Sequence of chain 1.B:
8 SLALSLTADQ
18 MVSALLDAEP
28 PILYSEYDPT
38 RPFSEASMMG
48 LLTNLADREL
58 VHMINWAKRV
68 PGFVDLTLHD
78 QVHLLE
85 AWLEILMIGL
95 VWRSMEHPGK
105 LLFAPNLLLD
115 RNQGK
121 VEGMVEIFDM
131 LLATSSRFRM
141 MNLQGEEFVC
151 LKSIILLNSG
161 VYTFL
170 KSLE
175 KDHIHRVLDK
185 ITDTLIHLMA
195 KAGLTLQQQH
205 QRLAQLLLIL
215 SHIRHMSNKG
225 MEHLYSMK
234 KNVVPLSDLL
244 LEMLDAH

Binding-site contacts:
Ligand atom CAL contacts residue LEU94 of chain 1.B at 4.0 Å (hydrophobic).
Ligand atom CAF contacts residue PHE107 of chain 1.B at 4.0 Å (hydrophobic).
Ligand atom CAQ contacts residue GLY224 of chain 1.B at 4.1 Å.
Ligand atom CAG contacts residue PHE107 of chain 1.B at 3.7 Å (hydrophobic).
Ligand atom CAI contacts residue MET91 of chain 1.B at 4.0 Å (hydrophobic).
Ligand atom CAI contacts residue PHE107 of chain 1.B at 4.1 Å (hydrophobic).
Ligand atom CAQ contacts residue ILE127 of chain 1.B at 4.1 Å (hydrophobic).
Ligand atom OAU contacts residue HIS227 of chain 1.B at 3.4 Å.
Ligand atom CAJ contacts residue LEU49 of chain 1.B at 3.7 Å (hydrophobic).
Ligand atom OAU contacts residue MET46 of chain 1.B at 3.9 Å.
Ligand atom CAQ contacts residue MET91 of chain 1.B at 3.9 Å (hydrophobic).
Ligand atom CAE contacts residue PHE107 of chain 1.B at 4.2 Å (hydrophobic).
Ligand atom CAA contacts residue HIS227 of chain 1.B at 3.5 Å.
Ligand atom OAU contacts residue MET124 of chain 1.B at 3.5 Å (h-bond).
Ligand atom CAN contacts residue ALA53 of chain 1.B at 4.2 Å (hydrophobic).
Ligand atom CAH contacts residue PHE107 of chain 1.B at 3.7 Å (hydrophobic).
Ligand atom CAL contacts residue LEU90 of chain 1.B at 3.6 Å (hydrophobic).
Ligand atom OAT contacts residue LEU90 of chain 1.B at 3.8 Å.
Ligand atom OAT contacts residue GLU56 of chain 1.B at 2.5 Å (salt-bridge).
Ligand atom CAK contacts residue PHE107 of chain 1.B at 4.2 Å (hydrophobic).
Ligand atom CAO contacts residue GLU56 of chain 1.B at 3.2 Å.
Ligand atom CAS contacts residue HIS227 of chain 1.B at 2.9 Å.
Ligand atom CAS contacts residue MET46 of chain 1.B at 3.8 Å (hydrophobic).
Ligand atom CAL contacts residue PHE107 of chain 1.B at 4.2 Å (hydrophobic).
Ligand atom CAO contacts residue ARG97 of chain 1.B at 4.1 Å.
Ligand atom CAN contacts residue LEU52 of chain 1.B at 4.1 Å (hydrophobic).
Ligand atom CAK contacts residue LEU49 of chain 1.B at 3.7 Å (hydrophobic).
Ligand atom CAR contacts residue LEU87 of chain 1.B at 4.1 Å (hydrophobic).
Ligand atom CAC contacts residue GLY224 of chain 1.B at 3.9 Å.
Ligand atom CAM contacts residue PHE107 of chain 1.B at 3.9 Å (hydrophobic).
Ligand atom CAC contacts residue HIS227 of chain 1.B at 3.6 Å.
Ligand atom CAN contacts residue GLU56 of chain 1.B at 3.1 Å.
Ligand atom CAO contacts residue LEU90 of chain 1.B at 3.9 Å (hydrophobic).
Ligand atom CAK contacts residue ALA53 of chain 1.B at 4.0 Å (hydrophobic).
Ligand atom CAS contacts residue GLY224 of chain 1.B at 4.0 Å.
Ligand atom CAM contacts residue LEU94 of chain 1.B at 3.8 Å (hydrophobic).
Ligand atom CAP contacts residue LEU49 of chain 1.B at 3.9 Å (hydrophobic).
Ligand atom CAM contacts residue MET91 of chain 1.B at 3.8 Å (hydrophobic).
Ligand atom OAT contacts residue ARG97 of chain 1.B at 3.1 Å (salt-bridge).
Ligand atom CAS contacts residue LEU228 of chain 1.B at 3.6 Å (hydrophobic).

This small molecule binds to this protein.
Small molecule (SMILES): C[C@]12CCc3c(ccc4cc(O)ccc34)[C@@H]1CC[C@@]2(C)O